Binding-site contacts:
Ligand atom C5 contacts residue THR381 of chain 1.C at 4.0 Å.
Ligand atom C1 contacts residue THR381 of chain 1.C at 3.8 Å.
Ligand atom C1 contacts residue ASN379 of chain 1.C at 1.4 Å.
Ligand atom O7 contacts residue ASN379 of chain 1.C at 3.2 Å (h-bond).
Ligand atom N2 contacts residue ASN379 of chain 1.C at 2.8 Å (h-bond).
Ligand atom O5 contacts residue ASN379 of chain 1.C at 2.4 Å (h-bond).
Ligand atom C2 contacts residue ASN379 of chain 1.C at 2.4 Å.
Ligand atom C8 contacts residue ASN379 of chain 1.C at 4.4 Å.
Ligand atom C4 contacts residue ASN379 of chain 1.C at 4.3 Å.
Ligand atom C7 contacts residue ASN379 of chain 1.C at 3.2 Å.
Ligand atom C3 contacts residue ASN379 of chain 1.C at 3.8 Å.
Ligand atom O5 contacts residue THR381 of chain 1.C at 3.8 Å.
Ligand atom C5 contacts residue ASN379 of chain 1.C at 3.7 Å.
Ligand atom C8 contacts residue LEU378 of chain 1.C at 4.4 Å (hydrophobic).

A protein and the small-molecule ligand that binds it are described below.
Small molecule (SMILES): CC(=O)N[C@@H]1[C@@H](O)[C@H](O)[C@@H](CO)O[C@H]1O

Sequence of chain 1.C:
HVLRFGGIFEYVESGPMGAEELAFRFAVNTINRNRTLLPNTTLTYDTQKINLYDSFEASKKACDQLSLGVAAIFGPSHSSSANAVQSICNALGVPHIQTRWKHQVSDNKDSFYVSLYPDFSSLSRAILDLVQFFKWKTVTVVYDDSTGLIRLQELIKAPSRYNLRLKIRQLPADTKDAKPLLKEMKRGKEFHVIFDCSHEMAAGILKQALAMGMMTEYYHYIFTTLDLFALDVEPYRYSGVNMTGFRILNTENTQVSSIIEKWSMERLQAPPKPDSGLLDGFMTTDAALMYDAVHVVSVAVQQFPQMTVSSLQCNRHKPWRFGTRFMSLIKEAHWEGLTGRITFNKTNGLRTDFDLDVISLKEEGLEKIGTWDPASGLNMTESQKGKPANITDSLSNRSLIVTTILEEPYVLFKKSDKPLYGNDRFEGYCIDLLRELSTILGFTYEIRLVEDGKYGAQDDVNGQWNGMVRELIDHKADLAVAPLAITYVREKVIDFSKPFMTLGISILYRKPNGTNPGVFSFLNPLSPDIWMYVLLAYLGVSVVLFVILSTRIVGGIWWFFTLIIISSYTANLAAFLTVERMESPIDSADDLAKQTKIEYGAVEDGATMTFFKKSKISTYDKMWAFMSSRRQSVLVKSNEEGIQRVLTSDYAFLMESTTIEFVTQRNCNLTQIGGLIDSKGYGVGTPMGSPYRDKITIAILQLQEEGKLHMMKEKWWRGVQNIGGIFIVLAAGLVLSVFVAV